Sequence of chain 2.B:
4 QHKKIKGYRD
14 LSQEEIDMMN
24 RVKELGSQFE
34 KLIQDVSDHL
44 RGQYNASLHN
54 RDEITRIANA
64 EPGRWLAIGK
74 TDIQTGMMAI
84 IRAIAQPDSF

The small molecule below binds the protein below.
Small molecule (SMILES): Nc1ncnc2c1ncn2[C@@H]1O[C@@H]2CO[P](=O)(O)O[C@H]3[C@@H](O)[C@H](n4cnc5c(N)ncnc54)O[C@@H]3CO[P](=O)(O)O[C@H]2[C@H]1O

Binding-site contacts:
Ligand atom C4' contacts residue 2BA1 of chain 5.J at 0.5 Å.
Ligand atom O4' contacts residue 2BA1 of chain 5.J at 0.3 Å (h-bond).
Ligand atom C1' contacts residue 2BA1 of chain 5.J at 0.2 Å.
Ligand atom O1P1 contacts residue 2BA1 of chain 5.J at 0.2 Å (h-bond).
Ligand atom C21 contacts residue 2BA1 of chain 5.J at 0.1 Å.
Ligand atom C2'1 contacts residue 2BA1 of chain 5.J at 0.3 Å.
Ligand atom C3'1 contacts residue 2BA1 of chain 5.J at 0.3 Å.
Ligand atom N1 contacts residue 2BA1 of chain 5.J at 0.1 Å (h-bond).
Ligand atom N91 contacts residue 2BA1 of chain 5.J at 0.1 Å (h-bond).
Ligand atom C8 contacts residue 2BA1 of chain 5.J at 0.1 Å.
Ligand atom O1P contacts residue 2BA1 of chain 5.J at 0.2 Å (h-bond).
Ligand atom N6 contacts residue 2BA1 of chain 5.J at 0.1 Å (h-bond).
Ligand atom O2P1 contacts residue 2BA1 of chain 5.J at 0.4 Å (h-bond).
Ligand atom O3' contacts residue 2BA1 of chain 5.J at 0.1 Å (h-bond).
Ligand atom C2 contacts residue 2BA1 of chain 5.J at 0.1 Å.
Ligand atom O4'1 contacts residue 2BA1 of chain 5.J at 0.3 Å (h-bond).
Ligand atom N9 contacts residue 2BA1 of chain 5.J at 0.1 Å (h-bond).
Ligand atom C3' contacts residue 2BA1 of chain 5.J at 0.3 Å.
Ligand atom N31 contacts residue 2BA1 of chain 5.J at 0.1 Å (h-bond).
Ligand atom P contacts residue 2BA1 of chain 5.J at 0.1 Å.
Ligand atom C1'1 contacts residue 2BA1 of chain 5.J at 0.2 Å.
Ligand atom N11 contacts residue 2BA1 of chain 5.J at 0.1 Å (h-bond).
Ligand atom N71 contacts residue 2BA1 of chain 5.J at 0.1 Å (h-bond).
Ligand atom C4'1 contacts residue 2BA1 of chain 5.J at 0.5 Å.
Ligand atom O2P contacts residue 2BA1 of chain 5.J at 0.4 Å (h-bond).
Ligand atom P1 contacts residue 2BA1 of chain 5.J at 0.1 Å.
Ligand atom C2' contacts residue 2BA1 of chain 5.J at 0.3 Å.
Ligand atom C4 contacts residue 2BA1 of chain 5.J at 0.1 Å.
Ligand atom C5 contacts residue 2BA1 of chain 5.J at 0.0 Å.
Ligand atom O2' contacts residue 2BA1 of chain 5.J at 0.3 Å (h-bond).
Ligand atom C41 contacts residue 2BA1 of chain 5.J at 0.1 Å.
Ligand atom C81 contacts residue 2BA1 of chain 5.J at 0.1 Å.
Ligand atom C61 contacts residue 2BA1 of chain 5.J at 0.1 Å.
Ligand atom C51 contacts residue 2BA1 of chain 5.J at 0.0 Å.
Ligand atom N7 contacts residue 2BA1 of chain 5.J at 0.1 Å (h-bond).
Ligand atom C6 contacts residue 2BA1 of chain 5.J at 0.1 Å.
Ligand atom N3 contacts residue 2BA1 of chain 5.J at 0.1 Å (h-bond).
Ligand atom O2'1 contacts residue 2BA1 of chain 5.J at 0.3 Å (h-bond).
Ligand atom N61 contacts residue 2BA1 of chain 5.J at 0.1 Å (h-bond).
Ligand atom O3'1 contacts residue 2BA1 of chain 5.J at 0.1 Å (h-bond).

Sequence of chain 5.B:
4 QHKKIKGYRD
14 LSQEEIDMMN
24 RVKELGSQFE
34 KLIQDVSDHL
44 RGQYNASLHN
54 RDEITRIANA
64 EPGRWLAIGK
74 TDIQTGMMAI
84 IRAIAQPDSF